A protein and the small-molecule ligand that binds it are described below.
Small molecule (SMILES): NCCc1ccc(S(=O)(=O)O)cc1

Binding-site contacts:
Ligand atom S07 contacts residue SER144 of chain 1.C at 2.9 Å (h-bond).
Ligand atom C03 contacts residue GLY162 of chain 1.C at 3.8 Å.
Ligand atom O10 contacts residue ASP143 of chain 1.C at 3.9 Å.
Ligand atom S07 contacts residue ARG141 of chain 1.C at 3.8 Å.
Ligand atom S07 contacts residue AES1 of chain 1.U at 0.1 Å (h-bond).
Ligand atom C02 contacts residue GLY162 of chain 1.C at 3.4 Å.
Ligand atom C06 contacts residue AES1 of chain 1.U at 0.2 Å.
Ligand atom O08 contacts residue ARG141 of chain 1.C at 3.3 Å (salt-bridge).
Ligand atom C04 contacts residue AES1 of chain 1.U at 0.3 Å.
Ligand atom C03 contacts residue AES1 of chain 1.U at 0.2 Å.
Ligand atom O10 contacts residue ARG141 of chain 1.C at 3.4 Å.
Ligand atom C06 contacts residue ARG141 of chain 1.C at 3.2 Å.
Ligand atom C02 contacts residue GLY161 of chain 1.C at 3.8 Å.
Ligand atom C03 contacts residue MET139 of chain 1.C at 3.3 Å (hydrophobic).
Ligand atom C05 contacts residue ARG141 of chain 1.C at 3.6 Å.
Ligand atom N13 contacts residue TYR124 of chain 1.C at 3.4 Å.
Ligand atom O08 contacts residue MET139 of chain 1.C at 2.8 Å.
Ligand atom C12 contacts residue AES1 of chain 1.U at 0.2 Å.
Ligand atom S07 contacts residue GLY140 of chain 1.C at 3.7 Å.
Ligand atom O09 contacts residue SER160 of chain 1.C at 3.8 Å.
Ligand atom O09 contacts residue AES1 of chain 1.U at 0.1 Å (h-bond).
Ligand atom C03 contacts residue VAL164 of chain 1.C at 4.0 Å (hydrophobic).
Ligand atom C01 contacts residue AES1 of chain 1.U at 0.2 Å.
Ligand atom O10 contacts residue AES1 of chain 1.U at 0.1 Å.
Ligand atom C03 contacts residue GLY161 of chain 1.C at 3.5 Å.
Ligand atom O08 contacts residue GLY140 of chain 1.C at 2.5 Å (h-bond).
Ligand atom O08 contacts residue AES1 of chain 1.U at 0.2 Å (h-bond).
Ligand atom C02 contacts residue AES1 of chain 1.U at 0.2 Å.
Ligand atom O09 contacts residue MET159 of chain 1.C at 3.7 Å.
Ligand atom C02 contacts residue VAL164 of chain 1.C at 3.9 Å (hydrophobic).
Ligand atom C11 contacts residue AES1 of chain 1.U at 0.2 Å.
Ligand atom C01 contacts residue ARG141 of chain 1.C at 4.0 Å.
Ligand atom O10 contacts residue GLY142 of chain 1.C at 2.9 Å (h-bond).
Ligand atom N13 contacts residue AES1 of chain 1.U at 0.1 Å (h-bond).
Ligand atom S07 contacts residue MET139 of chain 1.C at 3.8 Å.
Ligand atom O10 contacts residue SER144 of chain 1.C at 2.4 Å (h-bond).
Ligand atom O09 contacts residue SER144 of chain 1.C at 2.3 Å (h-bond).
Ligand atom O10 contacts residue GLY140 of chain 1.C at 3.8 Å.
Ligand atom C05 contacts residue AES1 of chain 1.U at 0.3 Å.
Ligand atom C11 contacts residue ARG141 of chain 1.C at 3.8 Å.

Sequence of chain 1.C:
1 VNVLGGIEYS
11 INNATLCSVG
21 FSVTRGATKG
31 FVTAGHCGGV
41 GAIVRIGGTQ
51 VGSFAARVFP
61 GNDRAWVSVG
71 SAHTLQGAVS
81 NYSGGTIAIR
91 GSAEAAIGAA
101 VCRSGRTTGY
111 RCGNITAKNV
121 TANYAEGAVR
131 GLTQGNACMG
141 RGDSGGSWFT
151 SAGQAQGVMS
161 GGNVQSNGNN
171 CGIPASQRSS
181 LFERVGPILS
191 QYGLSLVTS